The small molecule below binds the protein below.
Small molecule (SMILES): CC(=O)N[C@H]1[C@H](O[C@H]2[C@H](O)[C@@H](NC(C)=O)CO[C@@H]2CO)O[C@H](CO)[C@@H](O)[C@@H]1O

Sequence of chain 1.B:
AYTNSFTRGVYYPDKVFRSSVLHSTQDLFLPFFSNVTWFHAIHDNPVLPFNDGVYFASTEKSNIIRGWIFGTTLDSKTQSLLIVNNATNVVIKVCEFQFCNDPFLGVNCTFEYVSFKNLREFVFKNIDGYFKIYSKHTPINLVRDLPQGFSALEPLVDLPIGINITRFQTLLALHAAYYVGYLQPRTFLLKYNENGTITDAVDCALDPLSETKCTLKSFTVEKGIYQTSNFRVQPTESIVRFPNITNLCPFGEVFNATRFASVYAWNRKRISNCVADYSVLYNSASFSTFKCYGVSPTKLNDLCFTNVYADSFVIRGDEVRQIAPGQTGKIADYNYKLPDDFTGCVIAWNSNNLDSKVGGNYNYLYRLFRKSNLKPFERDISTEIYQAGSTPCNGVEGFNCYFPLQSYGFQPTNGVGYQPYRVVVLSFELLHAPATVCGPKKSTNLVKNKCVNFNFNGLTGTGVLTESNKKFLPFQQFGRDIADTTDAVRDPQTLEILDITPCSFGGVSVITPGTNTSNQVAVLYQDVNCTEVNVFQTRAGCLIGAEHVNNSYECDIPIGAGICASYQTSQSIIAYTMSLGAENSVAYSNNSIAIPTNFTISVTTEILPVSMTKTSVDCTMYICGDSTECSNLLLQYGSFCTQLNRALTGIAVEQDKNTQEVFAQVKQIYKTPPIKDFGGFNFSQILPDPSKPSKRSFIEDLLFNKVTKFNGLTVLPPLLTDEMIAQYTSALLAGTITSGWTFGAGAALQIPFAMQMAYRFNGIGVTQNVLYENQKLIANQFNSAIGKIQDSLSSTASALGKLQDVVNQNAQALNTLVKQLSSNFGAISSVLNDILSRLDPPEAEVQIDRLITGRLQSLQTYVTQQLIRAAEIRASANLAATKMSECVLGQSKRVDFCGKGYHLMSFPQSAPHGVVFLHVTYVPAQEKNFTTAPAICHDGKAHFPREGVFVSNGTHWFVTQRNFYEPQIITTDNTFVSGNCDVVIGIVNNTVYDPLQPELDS

Binding-site contacts:
Ligand atom C5 contacts residue ASN1134 of chain 1.B at 3.7 Å.
Ligand atom C1 contacts residue ASN1134 of chain 1.B at 1.4 Å.
Ligand atom C2 contacts residue ASN1134 of chain 1.B at 2.5 Å.
Ligand atom C4 contacts residue ASN1134 of chain 1.B at 4.2 Å.
Ligand atom C8 contacts residue ASN1134 of chain 1.B at 4.4 Å.
Ligand atom N2 contacts residue ASN1134 of chain 1.B at 2.9 Å (h-bond).
Ligand atom O5 contacts residue ASN1134 of chain 1.B at 2.4 Å (h-bond).
Ligand atom C3 contacts residue ASN1134 of chain 1.B at 3.8 Å.
Ligand atom O7 contacts residue ASN1134 of chain 1.B at 3.4 Å (h-bond).
Ligand atom C7 contacts residue ASN1134 of chain 1.B at 3.3 Å.